This small molecule binds to this protein.
Small molecule (SMILES): CC(=O)N[C@@H]1[C@@H](O)[C@H](O)[C@@H](CO)O[C@H]1O

Binding-site contacts:
Ligand atom N2 contacts residue ASN100 of chain 2.D at 2.9 Å (h-bond).
Ligand atom C6 contacts residue SER102 of chain 2.D at 4.2 Å.
Ligand atom O7 contacts residue ASN100 of chain 2.D at 3.3 Å (h-bond).
Ligand atom O6 contacts residue SER102 of chain 2.D at 3.8 Å.
Ligand atom C5 contacts residue ASN100 of chain 2.D at 3.7 Å.
Ligand atom C2 contacts residue ASN100 of chain 2.D at 2.5 Å.
Ligand atom C1 contacts residue ASN100 of chain 2.D at 1.4 Å.
Ligand atom C5 contacts residue SER102 of chain 2.D at 4.0 Å.
Ligand atom O5 contacts residue SER102 of chain 2.D at 3.2 Å (h-bond).
Ligand atom C4 contacts residue ASN100 of chain 2.D at 4.2 Å.
Ligand atom C8 contacts residue ASN100 of chain 2.D at 4.4 Å.
Ligand atom C7 contacts residue ASN100 of chain 2.D at 3.3 Å.
Ligand atom C3 contacts residue ASN100 of chain 2.D at 3.8 Å.
Ligand atom O5 contacts residue ASN100 of chain 2.D at 2.4 Å (h-bond).
Ligand atom C1 contacts residue SER102 of chain 2.D at 3.6 Å.

Sequence of chain 2.D:
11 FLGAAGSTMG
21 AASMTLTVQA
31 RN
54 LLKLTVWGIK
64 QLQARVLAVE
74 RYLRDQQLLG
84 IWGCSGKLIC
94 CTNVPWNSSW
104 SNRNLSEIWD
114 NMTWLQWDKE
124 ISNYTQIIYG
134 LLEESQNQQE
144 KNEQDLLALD